Sequence of chain 1.B:
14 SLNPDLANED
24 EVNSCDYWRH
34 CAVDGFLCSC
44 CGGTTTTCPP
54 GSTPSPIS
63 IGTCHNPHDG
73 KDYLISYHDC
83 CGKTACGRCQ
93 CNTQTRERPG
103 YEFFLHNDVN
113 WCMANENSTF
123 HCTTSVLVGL

Binding-site contacts:
Ligand atom N1 contacts residue TQQ62 of chain 1.B at 2.8 Å (h-bond).
Ligand atom NE1 contacts residue LEU107 of chain 1.C at 3.6 Å.
Ligand atom CZ3 contacts residue LEU107 of chain 1.C at 4.1 Å (hydrophobic).
Ligand atom CD2 contacts residue LEU107 of chain 1.C at 3.9 Å (hydrophobic).
Ligand atom CE3 contacts residue GLY106 of chain 1.C at 3.6 Å.
Ligand atom CA contacts residue TQQ62 of chain 1.B at 3.9 Å.
Ligand atom CB contacts residue VAL111 of chain 1.B at 3.4 Å (hydrophobic).
Ligand atom CD1 contacts residue ASP37 of chain 1.B at 3.4 Å.
Ligand atom CE2 contacts residue LEU107 of chain 1.C at 3.8 Å (hydrophobic).
Ligand atom CA contacts residue ASP37 of chain 1.B at 3.2 Å.
Ligand atom CD2 contacts residue GLY106 of chain 1.C at 4.2 Å.
Ligand atom CG contacts residue ASP37 of chain 1.B at 3.9 Å.
Ligand atom CH2 contacts residue GLY106 of chain 1.C at 3.8 Å.
Ligand atom CB contacts residue ASN109 of chain 1.B at 3.4 Å.
Ligand atom CG contacts residue ASP110 of chain 1.B at 3.9 Å.
Ligand atom CH2 contacts residue LEU107 of chain 1.C at 4.0 Å (hydrophobic).
Ligand atom CD2 contacts residue ASP110 of chain 1.B at 4.1 Å.
Ligand atom NE1 contacts residue PHE25 of chain 1.C at 3.7 Å.
Ligand atom CZ3 contacts residue LEU28 of chain 1.C at 3.9 Å (hydrophobic).
Ligand atom CB contacts residue ASP110 of chain 1.B at 3.6 Å.
Ligand atom N1 contacts residue VAL111 of chain 1.B at 3.0 Å (h-bond).
Ligand atom CZ3 contacts residue ASN52 of chain 1.C at 3.7 Å.
Ligand atom CH2 contacts residue ASN52 of chain 1.C at 3.1 Å.
Ligand atom CD2 contacts residue PHE25 of chain 1.C at 3.8 Å (hydrophobic).
Ligand atom CZ2 contacts residue PHE25 of chain 1.C at 3.8 Å (hydrophobic).
Ligand atom CD1 contacts residue LEU107 of chain 1.C at 4.2 Å (hydrophobic).
Ligand atom CZ2 contacts residue ASN52 of chain 1.C at 4.0 Å.
Ligand atom CE3 contacts residue LEU107 of chain 1.C at 4.1 Å (hydrophobic).
Ligand atom CD1 contacts residue PHE25 of chain 1.C at 3.9 Å (hydrophobic).
Ligand atom CE2 contacts residue PHE25 of chain 1.C at 3.6 Å (hydrophobic).
Ligand atom N1 contacts residue ASN109 of chain 1.B at 2.9 Å (h-bond).
Ligand atom CZ2 contacts residue LEU107 of chain 1.C at 3.9 Å (hydrophobic).
Ligand atom CZ3 contacts residue GLY106 of chain 1.C at 3.6 Å.
Ligand atom CG contacts residue PHE25 of chain 1.C at 4.0 Å (hydrophobic).
Ligand atom CZ2 contacts residue GLY106 of chain 1.C at 4.1 Å.
Ligand atom CA contacts residue ASN109 of chain 1.B at 3.4 Å.
Ligand atom CH2 contacts residue LEU28 of chain 1.C at 3.8 Å (hydrophobic).
Ligand atom CB contacts residue ASP37 of chain 1.B at 3.6 Å.
Ligand atom CA contacts residue VAL111 of chain 1.B at 3.8 Å (hydrophobic).
Ligand atom N1 contacts residue ASP37 of chain 1.B at 3.1 Å (salt-bridge).

This small molecule binds to this protein.
Small molecule (SMILES): NCCc1c[nH]c2ccccc12

Sequence of chain 1.C:
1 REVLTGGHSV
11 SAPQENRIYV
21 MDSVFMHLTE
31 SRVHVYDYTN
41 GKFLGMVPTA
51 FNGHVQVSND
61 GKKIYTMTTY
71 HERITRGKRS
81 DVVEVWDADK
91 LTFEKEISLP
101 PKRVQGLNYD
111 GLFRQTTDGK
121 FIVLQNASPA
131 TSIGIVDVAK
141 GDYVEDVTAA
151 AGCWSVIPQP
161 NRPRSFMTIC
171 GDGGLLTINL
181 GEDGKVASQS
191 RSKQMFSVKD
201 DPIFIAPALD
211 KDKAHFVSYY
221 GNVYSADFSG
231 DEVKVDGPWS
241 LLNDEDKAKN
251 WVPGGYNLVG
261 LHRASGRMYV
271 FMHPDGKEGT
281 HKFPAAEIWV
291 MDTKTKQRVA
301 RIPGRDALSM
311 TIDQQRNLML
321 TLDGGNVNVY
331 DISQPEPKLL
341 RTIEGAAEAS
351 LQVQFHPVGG